Sequence of chain 1.D:
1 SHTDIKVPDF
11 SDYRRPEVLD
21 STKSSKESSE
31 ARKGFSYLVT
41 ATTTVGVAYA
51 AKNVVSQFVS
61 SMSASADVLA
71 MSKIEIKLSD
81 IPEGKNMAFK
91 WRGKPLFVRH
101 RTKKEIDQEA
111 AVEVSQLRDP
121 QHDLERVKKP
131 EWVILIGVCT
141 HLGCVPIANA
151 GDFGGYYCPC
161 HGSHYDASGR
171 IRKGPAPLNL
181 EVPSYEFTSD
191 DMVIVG

Binding-site contacts:
Ligand atom C12 contacts residue MET124 of chain 2.C at 3.8 Å (hydrophobic).
Ligand atom C5 contacts residue VAL145 of chain 2.C at 3.8 Å (hydrophobic).
Ligand atom C8 contacts residue PRO270 of chain 2.C at 3.6 Å (hydrophobic).
Ligand atom C7M contacts residue PRO270 of chain 2.C at 3.7 Å (hydrophobic).
Ligand atom C8 contacts residue ILE146 of chain 2.C at 3.6 Å (hydrophobic).
Ligand atom C7M contacts residue LYS269 of chain 2.C at 3.4 Å.
Ligand atom O1 contacts residue ILE146 of chain 2.C at 3.4 Å.
Ligand atom O1 contacts residue PRO270 of chain 2.C at 3.7 Å.
Ligand atom O1 contacts residue PHE274 of chain 2.C at 3.7 Å.
Ligand atom O12 contacts residue LEU294 of chain 2.C at 3.6 Å.
Ligand atom C22 contacts residue PHE274 of chain 2.C at 3.5 Å (hydrophobic).
Ligand atom C4 contacts residue TYR278 of chain 2.C at 3.7 Å (hydrophobic).
Ligand atom O8 contacts residue PHE274 of chain 2.C at 3.7 Å.
Ligand atom C21 contacts residue MET129 of chain 2.C at 3.8 Å (hydrophobic).
Ligand atom C3M contacts residue LEU294 of chain 2.C at 3.8 Å (hydrophobic).
Ligand atom C26 contacts residue PHE128 of chain 2.C at 3.8 Å (hydrophobic).
Ligand atom C5M contacts residue HIS161 of chain 1.D at 3.8 Å.
Ligand atom O4 contacts residue HIS161 of chain 1.D at 3.0 Å (h-bond).
Ligand atom C7M contacts residue GLU271 of chain 2.C at 3.8 Å.
Ligand atom C8A contacts residue ILE146 of chain 2.C at 3.5 Å (hydrophobic).
Ligand atom C24 contacts residue PHE128 of chain 2.C at 3.8 Å (hydrophobic).
Ligand atom C15 contacts residue ILE146 of chain 2.C at 3.8 Å (hydrophobic).
Ligand atom O7 contacts residue GLY142 of chain 2.C at 3.3 Å.
Ligand atom C8 contacts residue GLU271 of chain 2.C at 3.8 Å.
Ligand atom C4A contacts residue PRO270 of chain 2.C at 3.8 Å (hydrophobic).
Ligand atom C7 contacts residue GLY142 of chain 2.C at 3.8 Å.
Ligand atom O5 contacts residue VAL145 of chain 2.C at 3.2 Å.
Ligand atom C8A contacts residue PRO270 of chain 2.C at 3.5 Å (hydrophobic).
Ligand atom O4 contacts residue TYR278 of chain 2.C at 3.5 Å.
Ligand atom C9 contacts residue PHE274 of chain 2.C at 3.7 Å (hydrophobic).
Ligand atom C23 contacts residue MET124 of chain 2.C at 3.7 Å (hydrophobic).
Ligand atom C21 contacts residue ILE164 of chain 2.C at 3.7 Å (hydrophobic).
Ligand atom O8 contacts residue GLU271 of chain 2.C at 2.7 Å (salt-bridge).
Ligand atom C25 contacts residue LEU121 of chain 2.C at 3.4 Å (hydrophobic).
Ligand atom O8 contacts residue ILE146 of chain 2.C at 3.5 Å.
Ligand atom O5 contacts residue HIS161 of chain 1.D at 3.6 Å.
Ligand atom O4 contacts residue VAL145 of chain 2.C at 3.3 Å.
Ligand atom C7M contacts residue MET138 of chain 2.C at 3.8 Å (hydrophobic).
Ligand atom C26 contacts residue MET129 of chain 2.C at 3.4 Å (hydrophobic).
Ligand atom C5M contacts residue TYR278 of chain 2.C at 3.6 Å (hydrophobic).

A protein and the small-molecule ligand that binds it are described below.
Small molecule (SMILES): C/C=C(C)/C=C/C=C[C@H](OC)[C@@H](C)[C@@H](OC)[C@@H](C)CCc1oc2c(O)c(OC)cc(OC)c2c(=O)c1C

Sequence of chain 2.C:
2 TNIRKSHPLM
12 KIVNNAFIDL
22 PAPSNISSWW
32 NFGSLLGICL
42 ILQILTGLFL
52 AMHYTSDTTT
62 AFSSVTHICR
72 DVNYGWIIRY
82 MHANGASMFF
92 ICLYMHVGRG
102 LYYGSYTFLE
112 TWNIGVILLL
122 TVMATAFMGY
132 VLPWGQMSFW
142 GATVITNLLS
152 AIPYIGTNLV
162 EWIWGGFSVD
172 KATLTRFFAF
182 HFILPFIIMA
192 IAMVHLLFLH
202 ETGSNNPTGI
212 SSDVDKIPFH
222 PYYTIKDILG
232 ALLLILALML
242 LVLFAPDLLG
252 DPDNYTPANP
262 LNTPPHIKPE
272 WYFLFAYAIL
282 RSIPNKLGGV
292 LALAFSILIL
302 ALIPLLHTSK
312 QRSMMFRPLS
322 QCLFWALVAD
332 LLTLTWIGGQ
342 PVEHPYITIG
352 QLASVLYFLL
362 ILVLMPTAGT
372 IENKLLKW